Binding-site contacts:
Ligand atom NE1 contacts residue TYR193 of chain 1.C at 2.9 Å (h-bond).
Ligand atom NZ contacts residue TRP145 of chain 1.C at 2.6 Å (h-bond).
Ligand atom CH2 contacts residue ILE104 of chain 1.D at 3.5 Å (hydrophobic).
Ligand atom CD2 contacts residue TRP145 of chain 1.C at 3.5 Å (hydrophobic).
Ligand atom NE1 contacts residue TRP145 of chain 1.C at 3.7 Å.
Ligand atom CE2 contacts residue TYR193 of chain 1.C at 4.1 Å (hydrophobic).
Ligand atom NE1 contacts residue VAL146 of chain 1.C at 4.1 Å.
Ligand atom CH2 contacts residue VAL146 of chain 1.C at 3.4 Å (hydrophobic).
Ligand atom CA contacts residue TRP145 of chain 1.C at 3.8 Å (hydrophobic).
Ligand atom CD1 contacts residue CYS188 of chain 1.C at 3.4 Å (hydrophobic).
Ligand atom CZ3 contacts residue ILE116 of chain 1.D at 3.6 Å (hydrophobic).
Ligand atom CZ2 contacts residue VAL106 of chain 1.D at 3.6 Å (hydrophobic).
Ligand atom NE1 contacts residue CYS188 of chain 1.C at 4.1 Å.
Ligand atom CD1 contacts residue TYR193 of chain 1.C at 3.6 Å (hydrophobic).
Ligand atom CE2 contacts residue TRP145 of chain 1.C at 3.7 Å (hydrophobic).
Ligand atom CD2 contacts residue ILE116 of chain 1.D at 4.0 Å (hydrophobic).
Ligand atom CZ2 contacts residue VAL146 of chain 1.C at 3.7 Å (hydrophobic).
Ligand atom OH contacts residue PHE115 of chain 1.D at 3.8 Å.
Ligand atom CB contacts residue ILE116 of chain 1.D at 4.1 Å (hydrophobic).
Ligand atom CH2 contacts residue VAL106 of chain 1.D at 3.9 Å (hydrophobic).
Ligand atom OH contacts residue ILE116 of chain 1.D at 2.9 Å (h-bond).
Ligand atom CZ3 contacts residue ILE104 of chain 1.D at 3.4 Å (hydrophobic).
Ligand atom CG contacts residue ILE116 of chain 1.D at 4.0 Å (hydrophobic).
Ligand atom CB contacts residue TRP145 of chain 1.C at 4.0 Å (hydrophobic).
Ligand atom CE2 contacts residue VAL146 of chain 1.C at 3.8 Å (hydrophobic).
Ligand atom CE3 contacts residue ILE116 of chain 1.D at 3.4 Å (hydrophobic).
Ligand atom OH contacts residue VAL146 of chain 1.C at 4.0 Å.
Ligand atom CZ3 contacts residue VAL146 of chain 1.C at 3.6 Å (hydrophobic).
Ligand atom CA contacts residue TRP53 of chain 1.D at 3.9 Å (hydrophobic).
Ligand atom CG contacts residue CYS188 of chain 1.C at 4.0 Å (hydrophobic).
Ligand atom CG contacts residue TRP145 of chain 1.C at 3.4 Å (hydrophobic).
Ligand atom CD1 contacts residue TRP145 of chain 1.C at 3.5 Å (hydrophobic).
Ligand atom CZ3 contacts residue TRP145 of chain 1.C at 4.2 Å (hydrophobic).
Ligand atom CD1 contacts residue CYS189 of chain 1.C at 3.7 Å (hydrophobic).
Ligand atom CE3 contacts residue VAL146 of chain 1.C at 4.1 Å (hydrophobic).
Ligand atom OH contacts residue ILE104 of chain 1.D at 2.6 Å (h-bond).
Ligand atom NE1 contacts residue CYS189 of chain 1.C at 3.7 Å.
Ligand atom NZ contacts residue TYR91 of chain 1.C at 2.8 Å (h-bond).
Ligand atom CA contacts residue TYR91 of chain 1.C at 3.9 Å (hydrophobic).
Ligand atom CE3 contacts residue TRP145 of chain 1.C at 3.5 Å (hydrophobic).

Sequence of chain 1.D:
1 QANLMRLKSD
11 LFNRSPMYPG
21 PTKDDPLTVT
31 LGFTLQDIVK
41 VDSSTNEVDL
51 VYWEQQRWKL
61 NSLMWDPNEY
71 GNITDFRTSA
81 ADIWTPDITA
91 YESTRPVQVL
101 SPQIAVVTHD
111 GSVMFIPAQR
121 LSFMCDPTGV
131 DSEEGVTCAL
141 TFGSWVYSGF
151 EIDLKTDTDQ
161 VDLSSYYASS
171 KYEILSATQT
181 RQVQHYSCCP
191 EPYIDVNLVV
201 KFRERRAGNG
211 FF

This small molecule binds to this protein.
Small molecule (SMILES): NCCc1c[nH]c2ccc(O)cc12

Sequence of chain 1.C:
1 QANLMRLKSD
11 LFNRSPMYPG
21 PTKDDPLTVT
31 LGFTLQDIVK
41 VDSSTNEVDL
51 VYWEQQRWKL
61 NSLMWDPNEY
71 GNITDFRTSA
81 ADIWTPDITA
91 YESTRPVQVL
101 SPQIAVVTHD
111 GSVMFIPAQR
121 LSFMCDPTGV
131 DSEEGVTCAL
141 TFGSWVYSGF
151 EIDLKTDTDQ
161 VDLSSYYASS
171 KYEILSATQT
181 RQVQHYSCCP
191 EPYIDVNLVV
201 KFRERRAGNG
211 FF